Sequence of chain 1.B:
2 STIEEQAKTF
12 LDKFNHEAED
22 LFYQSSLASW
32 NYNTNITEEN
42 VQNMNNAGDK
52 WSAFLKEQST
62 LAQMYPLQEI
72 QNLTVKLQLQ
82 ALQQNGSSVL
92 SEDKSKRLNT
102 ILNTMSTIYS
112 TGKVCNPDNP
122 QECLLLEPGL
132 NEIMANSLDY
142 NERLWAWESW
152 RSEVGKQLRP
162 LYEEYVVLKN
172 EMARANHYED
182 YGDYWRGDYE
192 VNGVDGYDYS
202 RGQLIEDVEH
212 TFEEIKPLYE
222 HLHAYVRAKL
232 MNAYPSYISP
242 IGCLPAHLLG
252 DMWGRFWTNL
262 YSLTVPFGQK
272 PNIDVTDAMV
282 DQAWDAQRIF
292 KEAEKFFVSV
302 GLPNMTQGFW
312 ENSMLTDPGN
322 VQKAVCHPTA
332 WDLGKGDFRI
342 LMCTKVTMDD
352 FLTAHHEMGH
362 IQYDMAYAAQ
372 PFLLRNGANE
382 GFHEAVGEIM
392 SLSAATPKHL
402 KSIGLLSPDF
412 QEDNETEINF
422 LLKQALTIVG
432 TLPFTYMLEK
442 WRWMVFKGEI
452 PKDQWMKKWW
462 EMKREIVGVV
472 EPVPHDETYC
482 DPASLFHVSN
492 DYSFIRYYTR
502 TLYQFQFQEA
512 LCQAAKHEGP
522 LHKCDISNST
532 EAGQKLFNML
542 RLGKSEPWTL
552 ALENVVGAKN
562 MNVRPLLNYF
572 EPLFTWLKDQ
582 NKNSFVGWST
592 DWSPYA

Binding-site contacts:
Ligand atom C1 contacts residue GLN64 of chain 1.B at 3.5 Å.
Ligand atom N2 contacts residue GLN84 of chain 1.B at 3.6 Å (h-bond).
Ligand atom C1 contacts residue GLN84 of chain 1.B at 4.5 Å.
Ligand atom N2 contacts residue ASN86 of chain 1.B at 2.9 Å (h-bond).
Ligand atom C7 contacts residue ASN86 of chain 1.B at 3.3 Å.
Ligand atom O5 contacts residue ASN86 of chain 1.B at 2.3 Å (h-bond).
Ligand atom C7 contacts residue GLN84 of chain 1.B at 3.7 Å.
Ligand atom C3 contacts residue GLN64 of chain 1.B at 3.9 Å.
Ligand atom C3 contacts residue ASN86 of chain 1.B at 3.8 Å.
Ligand atom C2 contacts residue ASN86 of chain 1.B at 2.4 Å.
Ligand atom C4 contacts residue ASN86 of chain 1.B at 4.2 Å.
Ligand atom O7 contacts residue ASN86 of chain 1.B at 3.3 Å (h-bond).
Ligand atom C1 contacts residue ASN86 of chain 1.B at 1.4 Å.
Ligand atom N2 contacts residue GLN64 of chain 1.B at 3.6 Å (h-bond).
Ligand atom O3 contacts residue GLN64 of chain 1.B at 4.5 Å.
Ligand atom C8 contacts residue ASN86 of chain 1.B at 4.5 Å.
Ligand atom C8 contacts residue GLN84 of chain 1.B at 3.2 Å.
Ligand atom C8 contacts residue GLN85 of chain 1.B at 4.3 Å.
Ligand atom C5 contacts residue ASN86 of chain 1.B at 3.6 Å.
Ligand atom C2 contacts residue GLN64 of chain 1.B at 3.9 Å.

The protein below binds the small molecule below.
Small molecule (SMILES): CC(=O)N[C@@H]1[C@@H](O)[C@H](O)[C@@H](CO)O[C@H]1O